The small molecule below binds the protein below.
Small molecule (SMILES): Oc1ccc(C(=Cc2cccc(Nc3ccc(F)cc3)c2)c2ccc(O)cc2)cc1

Sequence of chain 1.A:
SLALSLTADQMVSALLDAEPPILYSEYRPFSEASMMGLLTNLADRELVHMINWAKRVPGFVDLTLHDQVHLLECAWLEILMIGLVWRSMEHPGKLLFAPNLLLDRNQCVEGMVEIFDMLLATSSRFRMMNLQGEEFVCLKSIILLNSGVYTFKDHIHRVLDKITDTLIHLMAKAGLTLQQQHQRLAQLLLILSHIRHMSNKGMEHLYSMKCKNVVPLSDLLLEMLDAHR

Binding-site contacts:
Ligand atom O01 contacts residue GLU56 of chain 1.A at 2.5 Å (salt-bridge).
Ligand atom C25 contacts residue MET45 of chain 1.A at 3.8 Å (hydrophobic).
Ligand atom C23 contacts residue MET124 of chain 1.A at 3.9 Å (hydrophobic).
Ligand atom C20 contacts residue MET124 of chain 1.A at 4.0 Å (hydrophobic).
Ligand atom C21 contacts residue MET124 of chain 1.A at 4.1 Å (hydrophobic).
Ligand atom N22 contacts residue MET124 of chain 1.A at 3.4 Å (h-bond).
Ligand atom C02 contacts residue ARG97 of chain 1.A at 4.0 Å.
Ligand atom C11 contacts residue THR50 of chain 1.A at 3.7 Å.
Ligand atom C19 contacts residue LEU228 of chain 1.A at 3.7 Å (hydrophobic).
Ligand atom C12 contacts residue THR50 of chain 1.A at 3.8 Å.
Ligand atom C24 contacts residue MET124 of chain 1.A at 3.8 Å (hydrophobic).
Ligand atom C11 contacts residue LEU49 of chain 1.A at 4.0 Å (hydrophobic).
Ligand atom C02 contacts residue LEU90 of chain 1.A at 4.0 Å (hydrophobic).
Ligand atom C10 contacts residue LEU49 of chain 1.A at 3.6 Å (hydrophobic).
Ligand atom C14 contacts residue LEU228 of chain 1.A at 3.7 Å (hydrophobic).
Ligand atom C15 contacts residue LEU87 of chain 1.A at 3.7 Å (hydrophobic).
Ligand atom C05 contacts residue GLU56 of chain 1.A at 3.2 Å.
Ligand atom O13 contacts residue LEU239 of chain 1.A at 4.0 Å.
Ligand atom O13 contacts residue LEU228 of chain 1.A at 3.9 Å.
Ligand atom C03 contacts residue LEU94 of chain 1.A at 3.9 Å (hydrophobic).
Ligand atom C15 contacts residue ALA53 of chain 1.A at 3.8 Å (hydrophobic).
Ligand atom C12 contacts residue LEU228 of chain 1.A at 3.8 Å (hydrophobic).
Ligand atom C26 contacts residue PHE128 of chain 1.A at 3.9 Å (hydrophobic).
Ligand atom C02 contacts residue GLU56 of chain 1.A at 3.3 Å.
Ligand atom O13 contacts residue LEU243 of chain 1.A at 3.7 Å.
Ligand atom O01 contacts residue LEU90 of chain 1.A at 3.9 Å.
Ligand atom C19 contacts residue GLY224 of chain 1.A at 3.6 Å.
Ligand atom C03 contacts residue LEU90 of chain 1.A at 3.5 Å (hydrophobic).
Ligand atom C04 contacts residue PHE107 of chain 1.A at 4.1 Å (hydrophobic).
Ligand atom C06 contacts residue ALA53 of chain 1.A at 3.9 Å (hydrophobic).
Ligand atom O01 contacts residue ARG97 of chain 1.A at 2.9 Å (salt-bridge).
Ligand atom C28 contacts residue PHE128 of chain 1.A at 3.6 Å (hydrophobic).
Ligand atom C24 contacts residue MET46 of chain 1.A at 4.0 Å (hydrophobic).
Ligand atom C11 contacts residue MET46 of chain 1.A at 4.0 Å (hydrophobic).
Ligand atom C11 contacts residue LEU228 of chain 1.A at 4.0 Å (hydrophobic).
Ligand atom O13 contacts residue THR50 of chain 1.A at 3.1 Å (h-bond).
Ligand atom C14 contacts residue ALA53 of chain 1.A at 3.6 Å (hydrophobic).
Ligand atom F27 contacts residue PHE107 of chain 1.A at 4.0 Å.
Ligand atom F27 contacts residue LEU113 of chain 1.A at 3.5 Å.
Ligand atom F27 contacts residue PHE128 of chain 1.A at 3.4 Å.